Sequence of chain 1.A:
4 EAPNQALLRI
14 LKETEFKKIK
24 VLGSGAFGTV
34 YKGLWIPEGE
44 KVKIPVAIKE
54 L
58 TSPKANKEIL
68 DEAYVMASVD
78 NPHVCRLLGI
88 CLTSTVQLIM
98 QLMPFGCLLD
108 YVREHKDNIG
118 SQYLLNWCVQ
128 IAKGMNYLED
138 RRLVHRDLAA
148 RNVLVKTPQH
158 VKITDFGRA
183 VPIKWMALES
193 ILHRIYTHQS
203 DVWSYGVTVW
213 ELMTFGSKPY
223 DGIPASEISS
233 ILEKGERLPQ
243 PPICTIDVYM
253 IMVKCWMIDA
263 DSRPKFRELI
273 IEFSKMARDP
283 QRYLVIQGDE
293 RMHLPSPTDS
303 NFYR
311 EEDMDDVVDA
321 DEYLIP

Binding-site contacts:
Ligand atom C17 contacts residue THR161 of chain 1.A at 3.4 Å.
Ligand atom C7 contacts residue ALA50 of chain 1.A at 3.6 Å (hydrophobic).
Ligand atom N18 contacts residue THR161 of chain 1.A at 2.8 Å (h-bond).
Ligand atom C2 contacts residue LEU25 of chain 1.A at 3.8 Å (hydrophobic).
Ligand atom C4 contacts residue LEU25 of chain 1.A at 3.6 Å (hydrophobic).
Ligand atom C15 contacts residue LEU151 of chain 1.A at 3.4 Å (hydrophobic).
Ligand atom C16 contacts residue GLN98 of chain 1.A at 3.3 Å.
Ligand atom C16 contacts residue MET97 of chain 1.A at 3.7 Å (hydrophobic).
Ligand atom N20 contacts residue MET97 of chain 1.A at 3.7 Å.
Ligand atom C16 contacts residue LEU151 of chain 1.A at 3.8 Å (hydrophobic).
Ligand atom C4 contacts residue MET100 of chain 1.A at 3.5 Å (hydrophobic).
Ligand atom C17 contacts residue MET97 of chain 1.A at 3.7 Å (hydrophobic).
Ligand atom O28 contacts residue LYS52 of chain 1.A at 3.0 Å (salt-bridge).
Ligand atom N14 contacts residue GLN98 of chain 1.A at 3.1 Å (h-bond).
Ligand atom C1 contacts residue LEU25 of chain 1.A at 3.4 Å (hydrophobic).
Ligand atom N6 contacts residue LEU99 of chain 1.A at 3.8 Å.
Ligand atom N6 contacts residue MET100 of chain 1.A at 2.9 Å (h-bond).
Ligand atom N18 contacts residue MET97 of chain 1.A at 3.5 Å (h-bond).
Ligand atom N6 contacts residue ALA50 of chain 1.A at 3.8 Å.
Ligand atom N18 contacts residue MET73 of chain 1.A at 3.9 Å.
Ligand atom N14 contacts residue ALA50 of chain 1.A at 3.2 Å.
Ligand atom O27 contacts residue ASP162 of chain 1.A at 3.5 Å.
Ligand atom C5 contacts residue MET100 of chain 1.A at 2.9 Å (hydrophobic).
Ligand atom N3 contacts residue LEU25 of chain 1.A at 3.8 Å.
Ligand atom C19 contacts residue LEU151 of chain 1.A at 3.5 Å (hydrophobic).
Ligand atom C19 contacts residue MET97 of chain 1.A at 3.8 Å (hydrophobic).
Ligand atom C29 contacts residue ASP162 of chain 1.A at 3.6 Å.
Ligand atom C5 contacts residue LEU99 of chain 1.A at 3.8 Å (hydrophobic).
Ligand atom N18 contacts residue LEU151 of chain 1.A at 3.8 Å.
Ligand atom C17 contacts residue CYS82 of chain 1.A at 3.7 Å (hydrophobic).
Ligand atom N21 contacts residue THR161 of chain 1.A at 3.8 Å.
Ligand atom C15 contacts residue GLN98 of chain 1.A at 3.7 Å.
Ligand atom C25 contacts residue PHE30 of chain 1.A at 3.9 Å (hydrophobic).
Ligand atom C17 contacts residue MET73 of chain 1.A at 3.6 Å (hydrophobic).
Ligand atom C15 contacts residue MET97 of chain 1.A at 3.9 Å (hydrophobic).
Ligand atom C8 contacts residue LEU151 of chain 1.A at 3.9 Å (hydrophobic).
Ligand atom C7 contacts residue MET100 of chain 1.A at 3.9 Å (hydrophobic).
Ligand atom N20 contacts residue LEU151 of chain 1.A at 3.3 Å.
Ligand atom C5 contacts residue LEU25 of chain 1.A at 3.7 Å (hydrophobic).
Ligand atom C19 contacts residue THR161 of chain 1.A at 3.6 Å.

This protein binds this small molecule.
Small molecule (SMILES): Cc1nc2cnc(Nc3ccnc(NCC(C)(C)S(C)(=O)=O)n3)cc2n1C(C)C